Sequence of chain 1.B:
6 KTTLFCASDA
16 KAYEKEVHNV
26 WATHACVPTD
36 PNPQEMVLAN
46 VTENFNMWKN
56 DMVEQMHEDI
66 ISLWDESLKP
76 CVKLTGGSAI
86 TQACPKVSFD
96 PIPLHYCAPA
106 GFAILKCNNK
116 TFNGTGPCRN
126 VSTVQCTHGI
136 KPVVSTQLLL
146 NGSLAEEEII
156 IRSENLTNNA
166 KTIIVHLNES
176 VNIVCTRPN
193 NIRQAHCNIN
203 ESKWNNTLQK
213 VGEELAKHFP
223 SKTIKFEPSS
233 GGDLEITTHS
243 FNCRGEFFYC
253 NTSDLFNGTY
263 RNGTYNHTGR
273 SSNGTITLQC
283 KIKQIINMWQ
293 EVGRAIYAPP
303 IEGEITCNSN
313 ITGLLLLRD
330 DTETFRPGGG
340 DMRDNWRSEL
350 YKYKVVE

Binding-site contacts:
Ligand atom C8 contacts residue GLU151 of chain 1.B at 3.9 Å.
Ligand atom C8 contacts residue GLU152 of chain 1.B at 3.0 Å.
Ligand atom O5 contacts residue ILE154 of chain 1.B at 3.6 Å (h-bond).
Ligand atom O6 contacts residue GLU216 of chain 1.B at 3.2 Å (salt-bridge).
Ligand atom O6 contacts residue ILE154 of chain 1.B at 3.4 Å (h-bond).
Ligand atom N2 contacts residue GLU174 of chain 1.B at 3.0 Å (salt-bridge).
Ligand atom C6 contacts residue ILE154 of chain 1.B at 4.3 Å (hydrophobic).
Ligand atom O7 contacts residue GLU174 of chain 1.B at 3.8 Å.
Ligand atom C6 contacts residue LYS212 of chain 1.B at 3.7 Å.
Ligand atom C7 contacts residue ASN173 of chain 1.B at 3.0 Å.
Ligand atom C5 contacts residue GLU153 of chain 1.B at 4.4 Å.
Ligand atom O5 contacts residue LYS212 of chain 1.B at 4.4 Å.
Ligand atom C5 contacts residue LYS212 of chain 1.B at 3.5 Å.
Ligand atom C7 contacts residue GLU174 of chain 1.B at 3.8 Å.
Ligand atom C5 contacts residue ASN173 of chain 1.B at 3.7 Å.
Ligand atom O6 contacts residue GLU153 of chain 1.B at 3.8 Å.
Ligand atom C1 contacts residue ASN173 of chain 1.B at 1.5 Å.
Ligand atom C8 contacts residue ASN173 of chain 1.B at 3.1 Å.
Ligand atom O6 contacts residue LYS212 of chain 1.B at 3.8 Å.
Ligand atom O5 contacts residue GLU153 of chain 1.B at 3.5 Å.
Ligand atom C2 contacts residue GLU152 of chain 1.B at 4.1 Å.
Ligand atom C7 contacts residue GLU152 of chain 1.B at 4.1 Å.
Ligand atom C3 contacts residue GLU174 of chain 1.B at 4.4 Å.
Ligand atom C1 contacts residue GLU152 of chain 1.B at 4.0 Å.
Ligand atom C1 contacts residue GLU153 of chain 1.B at 4.2 Å.
Ligand atom C6 contacts residue GLU153 of chain 1.B at 3.9 Å.
Ligand atom C3 contacts residue LYS212 of chain 1.B at 4.1 Å.
Ligand atom O5 contacts residue GLU152 of chain 1.B at 4.2 Å.
Ligand atom C1 contacts residue GLU174 of chain 1.B at 3.8 Å.
Ligand atom C4 contacts residue LYS212 of chain 1.B at 4.3 Å.
Ligand atom O5 contacts residue ASN173 of chain 1.B at 2.4 Å (h-bond).
Ligand atom O4 contacts residue LYS212 of chain 1.B at 3.6 Å.
Ligand atom C3 contacts residue ASN173 of chain 1.B at 3.6 Å.
Ligand atom C6 contacts residue GLU216 of chain 1.B at 3.9 Å.
Ligand atom N2 contacts residue ASN173 of chain 1.B at 2.6 Å (h-bond).
Ligand atom C4 contacts residue ASN173 of chain 1.B at 4.1 Å.
Ligand atom C1 contacts residue ILE154 of chain 1.B at 4.4 Å (hydrophobic).
Ligand atom O7 contacts residue ASN173 of chain 1.B at 3.9 Å.
Ligand atom C2 contacts residue GLU174 of chain 1.B at 3.9 Å.
Ligand atom C2 contacts residue ASN173 of chain 1.B at 2.2 Å.

This protein binds this small molecule.
Small molecule (SMILES): CC(=O)N[C@@H]1[C@@H](O)[C@H](O)[C@@H](CO)O[C@H]1O